This small molecule binds to this protein.
Small molecule (SMILES): O=C1Nc2nc3ccccc3n2CCCCCOc2ccccc2-c2cc1ccn2

Sequence of chain 1.A:
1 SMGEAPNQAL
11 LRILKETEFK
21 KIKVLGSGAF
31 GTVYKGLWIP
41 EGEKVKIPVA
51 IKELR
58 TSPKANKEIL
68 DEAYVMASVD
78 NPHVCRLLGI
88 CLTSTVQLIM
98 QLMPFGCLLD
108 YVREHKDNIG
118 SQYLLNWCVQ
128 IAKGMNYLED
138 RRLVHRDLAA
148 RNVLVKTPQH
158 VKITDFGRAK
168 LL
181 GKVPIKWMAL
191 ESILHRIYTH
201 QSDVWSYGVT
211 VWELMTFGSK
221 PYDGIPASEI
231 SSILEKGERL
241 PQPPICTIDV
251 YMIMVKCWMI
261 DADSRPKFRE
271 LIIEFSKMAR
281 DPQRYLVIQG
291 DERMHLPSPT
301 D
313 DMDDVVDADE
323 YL

Binding-site contacts:
Ligand atom C20 contacts residue ASP162 of chain 1.A at 3.8 Å.
Ligand atom C25 contacts residue MET97 of chain 1.A at 3.6 Å (hydrophobic).
Ligand atom N26 contacts residue LEU151 of chain 1.A at 3.7 Å.
Ligand atom C29 contacts residue LEU151 of chain 1.A at 3.4 Å (hydrophobic).
Ligand atom N5 contacts residue MET100 of chain 1.A at 3.1 Å (h-bond).
Ligand atom C22 contacts residue ASP162 of chain 1.A at 3.8 Å.
Ligand atom C27 contacts residue LEU151 of chain 1.A at 3.6 Å (hydrophobic).
Ligand atom O1 contacts residue MET100 of chain 1.A at 3.0 Å (h-bond).
Ligand atom N26 contacts residue MET97 of chain 1.A at 3.3 Å (h-bond).
Ligand atom C28 contacts residue LEU151 of chain 1.A at 3.4 Å (hydrophobic).
Ligand atom C24 contacts residue THR161 of chain 1.A at 3.6 Å.
Ligand atom O1 contacts residue ALA50 of chain 1.A at 3.5 Å.
Ligand atom C6 contacts residue MET100 of chain 1.A at 3.6 Å (hydrophobic).
Ligand atom C15 contacts residue PHE30 of chain 1.A at 3.7 Å (hydrophobic).
Ligand atom C22 contacts residue GLU69 of chain 1.A at 3.5 Å.
Ligand atom N5 contacts residue LEU25 of chain 1.A at 3.7 Å.
Ligand atom C7 contacts residue GLY103 of chain 1.A at 3.6 Å.
Ligand atom C8 contacts residue PRO101 of chain 1.A at 3.5 Å (hydrophobic).
Ligand atom C6 contacts residue GLY103 of chain 1.A at 3.6 Å.
Ligand atom C28 contacts residue GLN98 of chain 1.A at 3.4 Å.
Ligand atom N26 contacts residue THR161 of chain 1.A at 2.9 Å (h-bond).
Ligand atom C22 contacts residue LYS52 of chain 1.A at 3.7 Å.
Ligand atom C25 contacts residue LEU151 of chain 1.A at 3.7 Å (hydrophobic).
Ligand atom C20 contacts residue PHE30 of chain 1.A at 3.7 Å (hydrophobic).
Ligand atom C30 contacts residue LEU151 of chain 1.A at 3.4 Å (hydrophobic).
Ligand atom C2 contacts residue ALA50 of chain 1.A at 3.6 Å (hydrophobic).
Ligand atom C7 contacts residue LEU25 of chain 1.A at 3.8 Å (hydrophobic).
Ligand atom C21 contacts residue PHE30 of chain 1.A at 3.7 Å (hydrophobic).
Ligand atom C25 contacts residue THR161 of chain 1.A at 3.5 Å.
Ligand atom C11 contacts residue LEU25 of chain 1.A at 3.8 Å (hydrophobic).
Ligand atom C7 contacts residue PRO101 of chain 1.A at 3.2 Å (hydrophobic).
Ligand atom C27 contacts residue THR161 of chain 1.A at 3.6 Å.
Ligand atom C27 contacts residue MET97 of chain 1.A at 3.7 Å (hydrophobic).
Ligand atom C7 contacts residue MET100 of chain 1.A at 3.5 Å (hydrophobic).
Ligand atom C10 contacts residue LEU25 of chain 1.A at 3.7 Å (hydrophobic).
Ligand atom C28 contacts residue ALA50 of chain 1.A at 3.7 Å (hydrophobic).
Ligand atom C23 contacts residue MET97 of chain 1.A at 3.8 Å (hydrophobic).
Ligand atom C29 contacts residue ALA50 of chain 1.A at 3.7 Å (hydrophobic).
Ligand atom C21 contacts residue ASP162 of chain 1.A at 3.5 Å.
Ligand atom C23 contacts residue THR161 of chain 1.A at 3.6 Å.